A protein and the small-molecule ligand that binds it are described below.
Small molecule (SMILES): O=S(=O)(O)c1cccc2cccc(Nc3ccccc3)c12

Sequence of chain 1.J:
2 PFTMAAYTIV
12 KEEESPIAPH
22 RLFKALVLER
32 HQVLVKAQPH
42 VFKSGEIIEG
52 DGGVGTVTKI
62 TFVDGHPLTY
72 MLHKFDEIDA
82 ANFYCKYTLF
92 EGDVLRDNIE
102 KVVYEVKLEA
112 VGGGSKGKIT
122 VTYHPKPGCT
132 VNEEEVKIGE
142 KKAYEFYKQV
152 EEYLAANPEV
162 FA

Binding-site contacts:
Ligand atom C4 contacts residue VAL28 of chain 1.J at 4.0 Å (hydrophobic).
Ligand atom N contacts residue ILE120 of chain 1.J at 4.1 Å.
Ligand atom C8 contacts residue ILE120 of chain 1.J at 3.1 Å (hydrophobic).
Ligand atom C3 contacts residue VAL28 of chain 1.J at 3.6 Å (hydrophobic).
Ligand atom C13 contacts residue ALA144 of chain 1.J at 2.9 Å (hydrophobic).
Ligand atom C10 contacts residue ILE120 of chain 1.J at 3.4 Å (hydrophobic).
Ligand atom C2 contacts residue LEU27 of chain 1.J at 3.6 Å (hydrophobic).
Ligand atom C14 contacts residue ARG31 of chain 1.J at 4.1 Å.
Ligand atom C9 contacts residue ILE120 of chain 1.J at 3.0 Å (hydrophobic).
Ligand atom O1 contacts residue ILE120 of chain 1.J at 3.3 Å.
Ligand atom C7 contacts residue LEU27 of chain 1.J at 3.9 Å (hydrophobic).
Ligand atom C3 contacts residue VAL107 of chain 1.J at 3.8 Å (hydrophobic).
Ligand atom C15 contacts residue ARG31 of chain 1.J at 3.8 Å.
Ligand atom C12 contacts residue ALA144 of chain 1.J at 3.2 Å (hydrophobic).
Ligand atom C2 contacts residue ARG31 of chain 1.J at 3.8 Å.
Ligand atom C13 contacts residue TYR105 of chain 1.J at 3.5 Å (hydrophobic).
Ligand atom O2 contacts residue TYR145 of chain 1.J at 4.1 Å.
Ligand atom C7 contacts residue ILE120 of chain 1.J at 3.4 Å (hydrophobic).
Ligand atom C3 contacts residue LEU27 of chain 1.J at 2.9 Å (hydrophobic).
Ligand atom C6 contacts residue LEU27 of chain 1.J at 3.3 Å (hydrophobic).
Ligand atom C2 contacts residue VAL107 of chain 1.J at 3.9 Å (hydrophobic).
Ligand atom C5 contacts residue ILE120 of chain 1.J at 3.6 Å (hydrophobic).
Ligand atom C2 contacts residue TYR88 of chain 1.J at 4.0 Å (hydrophobic).
Ligand atom C5 contacts residue LEU27 of chain 1.J at 3.6 Å (hydrophobic).
Ligand atom C4 contacts residue VAL107 of chain 1.J at 3.8 Å (hydrophobic).
Ligand atom O1 contacts residue LYS12 of chain 1.J at 3.3 Å.
Ligand atom C4 contacts residue LEU27 of chain 1.J at 3.4 Å (hydrophobic).
Ligand atom O3 contacts residue TYR148 of chain 1.J at 4.1 Å.
Ligand atom C15 contacts residue TYR105 of chain 1.J at 3.0 Å (hydrophobic).
Ligand atom O3 contacts residue ALA144 of chain 1.J at 3.2 Å (h-bond).
Ligand atom S contacts residue ILE120 of chain 1.J at 3.7 Å.
Ligand atom C14 contacts residue TYR105 of chain 1.J at 2.6 Å (hydrophobic).
Ligand atom C16 contacts residue TYR88 of chain 1.J at 3.3 Å (hydrophobic).
Ligand atom C6 contacts residue ILE120 of chain 1.J at 3.7 Å (hydrophobic).
Ligand atom C15 contacts residue TYR88 of chain 1.J at 3.2 Å (hydrophobic).
Ligand atom C14 contacts residue ALA144 of chain 1.J at 3.4 Å (hydrophobic).
Ligand atom C16 contacts residue TYR105 of chain 1.J at 3.9 Å (hydrophobic).
Ligand atom O2 contacts residue LYS12 of chain 1.J at 4.0 Å.
Ligand atom C16 contacts residue ARG31 of chain 1.J at 3.6 Å.
Ligand atom C11 contacts residue ALA144 of chain 1.J at 4.0 Å (hydrophobic).